Sequence of chain 1.F:
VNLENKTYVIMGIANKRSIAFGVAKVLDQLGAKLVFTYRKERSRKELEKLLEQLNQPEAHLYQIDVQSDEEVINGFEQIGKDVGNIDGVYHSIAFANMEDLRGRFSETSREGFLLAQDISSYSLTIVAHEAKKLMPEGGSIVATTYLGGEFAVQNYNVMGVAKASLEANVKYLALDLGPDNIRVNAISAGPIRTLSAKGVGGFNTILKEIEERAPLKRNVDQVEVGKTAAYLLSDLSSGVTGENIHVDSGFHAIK

Binding-site contacts:
Ligand atom O contacts residue GLY228 of chain 1.F at 4.4 Å.
Ligand atom CD contacts residue GLY229 of chain 1.F at 4.4 Å.
Ligand atom C contacts residue GLY229 of chain 1.F at 3.9 Å.
Ligand atom CG contacts residue ARG129 of chain 1.F at 2.8 Å.
Ligand atom OE1 contacts residue GLY228 of chain 1.F at 3.6 Å.
Ligand atom OXT contacts residue GLY228 of chain 1.F at 4.1 Å.
Ligand atom OE1 contacts residue GLY229 of chain 1.F at 3.4 Å (h-bond).
Ligand atom OXT contacts residue LYS225 of chain 1.F at 3.5 Å (salt-bridge).
Ligand atom O contacts residue PHE230 of chain 1.F at 3.5 Å (h-bond).
Ligand atom C contacts residue ARG129 of chain 1.F at 3.5 Å.
Ligand atom C contacts residue VAL227 of chain 1.F at 3.7 Å (hydrophobic).
Ligand atom CA contacts residue GLY228 of chain 1.F at 3.7 Å.
Ligand atom CA contacts residue ARG129 of chain 1.F at 3.5 Å.
Ligand atom CD contacts residue ARG129 of chain 1.F at 2.6 Å.
Ligand atom O contacts residue ASN231 of chain 1.F at 4.2 Å.
Ligand atom C contacts residue GLY228 of chain 1.F at 4.0 Å.
Ligand atom O contacts residue VAL227 of chain 1.F at 3.9 Å.
Ligand atom CA contacts residue VAL227 of chain 1.F at 4.4 Å (hydrophobic).
Ligand atom OE2 contacts residue ARG129 of chain 1.F at 2.5 Å (salt-bridge).
Ligand atom OXT contacts residue ARG129 of chain 1.F at 2.8 Å (salt-bridge).
Ligand atom CB contacts residue GLY228 of chain 1.F at 4.5 Å.
Ligand atom CD contacts residue GLY228 of chain 1.F at 3.9 Å.
Ligand atom OE2 contacts residue GLY228 of chain 1.F at 4.2 Å.
Ligand atom N contacts residue GLY229 of chain 1.F at 3.8 Å.
Ligand atom OE1 contacts residue ARG129 of chain 1.F at 3.5 Å (salt-bridge).
Ligand atom C contacts residue PHE230 of chain 1.F at 4.2 Å (hydrophobic).
Ligand atom CA contacts residue GLY229 of chain 1.F at 3.6 Å.
Ligand atom OXT contacts residue ALA224 of chain 1.F at 4.3 Å.
Ligand atom O contacts residue GLY229 of chain 1.F at 3.9 Å.
Ligand atom OXT contacts residue VAL227 of chain 1.F at 3.3 Å (h-bond).
Ligand atom CB contacts residue ARG129 of chain 1.F at 3.0 Å.

The small molecule below binds the protein below.
Small molecule (SMILES): N[C@@H](CCC(=O)O)C(=O)O